Binding-site contacts:
Ligand atom C5 contacts residue ASN61 of chain 1.A at 3.7 Å.
Ligand atom C8 contacts residue ASN30 of chain 1.A at 3.8 Å.
Ligand atom N2 contacts residue ASN61 of chain 1.A at 2.9 Å (h-bond).
Ligand atom C4 contacts residue ASN61 of chain 1.A at 4.2 Å.
Ligand atom O7 contacts residue ASN61 of chain 1.A at 4.0 Å.
Ligand atom O5 contacts residue ASN61 of chain 1.A at 2.4 Å (h-bond).
Ligand atom C1 contacts residue ASN61 of chain 1.A at 1.4 Å.
Ligand atom C8 contacts residue ASN61 of chain 1.A at 4.4 Å.
Ligand atom O4 contacts residue TYR28 of chain 1.A at 4.4 Å.
Ligand atom C4 contacts residue TYR28 of chain 1.A at 4.3 Å (hydrophobic).
Ligand atom O5 contacts residue TYR28 of chain 1.A at 4.3 Å.
Ligand atom C1 contacts residue TYR28 of chain 1.A at 3.7 Å (hydrophobic).
Ligand atom N2 contacts residue TYR28 of chain 1.A at 3.6 Å.
Ligand atom C2 contacts residue ASN61 of chain 1.A at 2.5 Å.
Ligand atom C8 contacts residue THR29 of chain 1.A at 3.7 Å.
Ligand atom C2 contacts residue TYR28 of chain 1.A at 3.9 Å (hydrophobic).
Ligand atom C6 contacts residue TYR28 of chain 1.A at 4.5 Å (hydrophobic).
Ligand atom C3 contacts residue ASN61 of chain 1.A at 3.8 Å.
Ligand atom C7 contacts residue ASN61 of chain 1.A at 3.6 Å.
Ligand atom C3 contacts residue TYR28 of chain 1.A at 3.9 Å (hydrophobic).
Ligand atom C5 contacts residue TYR28 of chain 1.A at 3.7 Å (hydrophobic).
Ligand atom O6 contacts residue TYR28 of chain 1.A at 3.9 Å.

Sequence of chain 1.A:
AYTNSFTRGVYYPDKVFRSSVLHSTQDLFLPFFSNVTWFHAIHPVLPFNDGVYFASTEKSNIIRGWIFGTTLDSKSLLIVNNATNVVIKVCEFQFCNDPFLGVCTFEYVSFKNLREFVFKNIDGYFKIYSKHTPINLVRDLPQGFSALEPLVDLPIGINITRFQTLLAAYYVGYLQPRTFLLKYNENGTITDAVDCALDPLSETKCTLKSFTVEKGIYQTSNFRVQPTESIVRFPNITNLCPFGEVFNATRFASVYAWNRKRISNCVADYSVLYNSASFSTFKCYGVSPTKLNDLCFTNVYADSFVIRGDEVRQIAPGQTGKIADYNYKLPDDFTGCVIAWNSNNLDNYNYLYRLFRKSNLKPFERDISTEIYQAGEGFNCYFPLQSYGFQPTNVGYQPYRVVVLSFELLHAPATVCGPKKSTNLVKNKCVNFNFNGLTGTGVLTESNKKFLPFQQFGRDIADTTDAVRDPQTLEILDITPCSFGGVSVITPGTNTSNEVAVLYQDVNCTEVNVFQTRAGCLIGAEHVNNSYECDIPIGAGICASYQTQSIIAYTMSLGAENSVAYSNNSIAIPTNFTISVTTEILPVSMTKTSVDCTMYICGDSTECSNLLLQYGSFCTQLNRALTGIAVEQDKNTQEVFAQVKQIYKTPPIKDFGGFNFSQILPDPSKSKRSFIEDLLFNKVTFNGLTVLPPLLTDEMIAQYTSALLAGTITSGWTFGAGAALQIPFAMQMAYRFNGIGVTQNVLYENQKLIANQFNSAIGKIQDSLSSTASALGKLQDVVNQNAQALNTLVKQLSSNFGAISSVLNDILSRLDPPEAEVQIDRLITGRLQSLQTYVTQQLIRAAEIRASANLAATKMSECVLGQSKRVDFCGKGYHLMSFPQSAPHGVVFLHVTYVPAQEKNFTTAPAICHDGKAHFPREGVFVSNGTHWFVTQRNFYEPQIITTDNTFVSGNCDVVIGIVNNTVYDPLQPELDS

A small-molecule ligand and the protein it binds are described below.
Small molecule (SMILES): CC(=O)N[C@@H]1[C@@H](O)[C@H](O)[C@@H](CO)O[C@H]1O